Binding-site contacts:
Ligand atom C3 contacts residue ASN301 of chain 1.B at 3.7 Å.
Ligand atom O7 contacts residue SER300 of chain 1.B at 4.5 Å.
Ligand atom C7 contacts residue ASN301 of chain 1.B at 4.3 Å.
Ligand atom C6 contacts residue ASN301 of chain 1.B at 3.6 Å.
Ligand atom C2 contacts residue ASN301 of chain 1.B at 2.6 Å.
Ligand atom N2 contacts residue ASN301 of chain 1.B at 3.5 Å (h-bond).
Ligand atom O7 contacts residue GLY299 of chain 1.B at 4.5 Å.
Ligand atom O5 contacts residue ASN301 of chain 1.B at 2.5 Å (h-bond).
Ligand atom O3 contacts residue ASN301 of chain 1.B at 4.2 Å.
Ligand atom C1 contacts residue ASN301 of chain 1.B at 1.5 Å.
Ligand atom O7 contacts residue ASN301 of chain 1.B at 4.0 Å.
Ligand atom C4 contacts residue ASN301 of chain 1.B at 3.5 Å.
Ligand atom C6 contacts residue ASP304 of chain 1.B at 4.0 Å.
Ligand atom C5 contacts residue ASN301 of chain 1.B at 3.3 Å.
Ligand atom C8 contacts residue ARG285 of chain 1.B at 3.3 Å.

Sequence of chain 1.B:
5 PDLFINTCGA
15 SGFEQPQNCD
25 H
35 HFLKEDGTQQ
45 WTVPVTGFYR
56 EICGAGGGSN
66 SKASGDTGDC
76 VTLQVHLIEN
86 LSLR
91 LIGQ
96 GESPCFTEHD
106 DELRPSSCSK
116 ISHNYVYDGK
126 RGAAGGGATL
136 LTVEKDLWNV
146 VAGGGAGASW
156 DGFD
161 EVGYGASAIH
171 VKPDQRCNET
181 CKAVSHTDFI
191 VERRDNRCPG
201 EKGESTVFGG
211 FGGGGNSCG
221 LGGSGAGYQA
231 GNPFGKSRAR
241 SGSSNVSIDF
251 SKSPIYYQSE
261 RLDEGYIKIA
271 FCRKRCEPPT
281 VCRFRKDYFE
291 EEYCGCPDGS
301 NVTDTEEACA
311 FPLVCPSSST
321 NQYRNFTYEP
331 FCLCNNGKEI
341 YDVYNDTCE

This protein binds this small molecule.
Small molecule (SMILES): CC(=O)N[C@@H]1[C@@H](O)[C@H](O)[C@@H](CO)O[C@H]1O